The small molecule below binds the protein below.
Small molecule (SMILES): Nc1ncc(-c2ccnc(N3CCOCC3)n2)cn1

Sequence of chain 1.A:
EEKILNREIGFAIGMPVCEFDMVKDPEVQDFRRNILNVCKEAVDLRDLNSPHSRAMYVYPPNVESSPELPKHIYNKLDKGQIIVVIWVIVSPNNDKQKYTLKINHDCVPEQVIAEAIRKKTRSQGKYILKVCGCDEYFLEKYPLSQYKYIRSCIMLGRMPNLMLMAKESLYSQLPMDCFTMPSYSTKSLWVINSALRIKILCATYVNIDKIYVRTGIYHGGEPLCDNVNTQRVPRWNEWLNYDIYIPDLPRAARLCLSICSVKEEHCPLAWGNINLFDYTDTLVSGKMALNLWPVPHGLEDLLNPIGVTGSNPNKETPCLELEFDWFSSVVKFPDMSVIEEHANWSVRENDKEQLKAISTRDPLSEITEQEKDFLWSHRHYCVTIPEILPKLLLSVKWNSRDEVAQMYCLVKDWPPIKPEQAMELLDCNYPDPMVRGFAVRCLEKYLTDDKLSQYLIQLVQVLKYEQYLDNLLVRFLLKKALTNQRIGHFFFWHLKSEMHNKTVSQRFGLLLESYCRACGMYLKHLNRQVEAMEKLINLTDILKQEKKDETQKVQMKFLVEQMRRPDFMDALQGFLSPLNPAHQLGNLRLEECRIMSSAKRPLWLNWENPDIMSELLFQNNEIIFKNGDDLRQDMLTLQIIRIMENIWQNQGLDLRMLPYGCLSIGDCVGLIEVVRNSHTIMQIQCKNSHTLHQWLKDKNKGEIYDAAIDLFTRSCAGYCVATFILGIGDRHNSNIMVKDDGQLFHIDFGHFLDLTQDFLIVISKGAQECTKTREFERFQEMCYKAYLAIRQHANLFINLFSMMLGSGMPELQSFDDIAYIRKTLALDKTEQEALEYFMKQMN

Binding-site contacts:
Ligand atom N1 contacts residue ASP831 of chain 1.A at 3.3 Å (salt-bridge).
Ligand atom C18 contacts residue VAL749 of chain 1.A at 3.8 Å (hydrophobic).
Ligand atom N1 contacts residue ASP703 of chain 1.A at 3.6 Å (salt-bridge).
Ligand atom N1 contacts residue LEU705 of chain 1.A at 3.2 Å.
Ligand atom C6 contacts residue TYR734 of chain 1.A at 4.0 Å (hydrophobic).
Ligand atom N14 contacts residue ILE698 of chain 1.A at 4.0 Å.
Ligand atom N3 contacts residue LYS700 of chain 1.A at 3.1 Å (salt-bridge).
Ligand atom C16 contacts residue MET820 of chain 1.A at 3.9 Å (hydrophobic).
Ligand atom C16 contacts residue VAL749 of chain 1.A at 3.8 Å (hydrophobic).
Ligand atom C6 contacts residue ILE746 of chain 1.A at 3.7 Å (hydrophobic).
Ligand atom N7 contacts residue TYR734 of chain 1.A at 4.0 Å.
Ligand atom C18 contacts residue GLU747 of chain 1.A at 3.6 Å.
Ligand atom N13 contacts residue ILE830 of chain 1.A at 4.0 Å.
Ligand atom O17 contacts residue VAL748 of chain 1.A at 3.8 Å.
Ligand atom C2 contacts residue ASP831 of chain 1.A at 3.4 Å.
Ligand atom C4 contacts residue ASP831 of chain 1.A at 3.9 Å.
Ligand atom N13 contacts residue ILE698 of chain 1.A at 3.9 Å.
Ligand atom N7 contacts residue ASP708 of chain 1.A at 3.2 Å (salt-bridge).
Ligand atom N7 contacts residue ILE746 of chain 1.A at 3.5 Å.
Ligand atom N11 contacts residue ILE698 of chain 1.A at 4.0 Å.
Ligand atom C6 contacts residue ASP831 of chain 1.A at 4.0 Å.
Ligand atom C2 contacts residue ASP708 of chain 1.A at 3.5 Å.
Ligand atom O17 contacts residue VAL749 of chain 1.A at 2.9 Å (h-bond).
Ligand atom N3 contacts residue ASP831 of chain 1.A at 3.5 Å (salt-bridge).
Ligand atom N7 contacts residue ASP831 of chain 1.A at 4.0 Å.
Ligand atom C12 contacts residue ILE830 of chain 1.A at 4.0 Å (hydrophobic).
Ligand atom C18 contacts residue PHE828 of chain 1.A at 3.9 Å (hydrophobic).
Ligand atom C10 contacts residue ILE830 of chain 1.A at 4.0 Å (hydrophobic).
Ligand atom C5 contacts residue ILE746 of chain 1.A at 4.1 Å (hydrophobic).
Ligand atom O17 contacts residue GLU747 of chain 1.A at 3.8 Å.
Ligand atom N3 contacts residue ASP703 of chain 1.A at 3.9 Å.
Ligand atom C12 contacts residue ILE698 of chain 1.A at 3.7 Å (hydrophobic).
Ligand atom N1 contacts residue ASP708 of chain 1.A at 3.0 Å (salt-bridge).
Ligand atom C8 contacts residue ILE830 of chain 1.A at 3.9 Å (hydrophobic).
Ligand atom C19 contacts residue ILE746 of chain 1.A at 4.0 Å (hydrophobic).
Ligand atom C19 contacts residue GLU747 of chain 1.A at 3.7 Å.
Ligand atom C4 contacts residue LYS700 of chain 1.A at 3.8 Å.
Ligand atom C18 contacts residue ILE830 of chain 1.A at 4.0 Å (hydrophobic).
Ligand atom C9 contacts residue ILE830 of chain 1.A at 3.9 Å (hydrophobic).
Ligand atom C2 contacts residue ILE746 of chain 1.A at 3.7 Å (hydrophobic).